This small molecule binds to this protein.
Small molecule (SMILES): O=C1c2cc(-c3ccc(O)cc3)cc(Cc3ccccc3)c2C[C@@H]1Cc1ccc(O)cc1

Sequence of chain 1.K:
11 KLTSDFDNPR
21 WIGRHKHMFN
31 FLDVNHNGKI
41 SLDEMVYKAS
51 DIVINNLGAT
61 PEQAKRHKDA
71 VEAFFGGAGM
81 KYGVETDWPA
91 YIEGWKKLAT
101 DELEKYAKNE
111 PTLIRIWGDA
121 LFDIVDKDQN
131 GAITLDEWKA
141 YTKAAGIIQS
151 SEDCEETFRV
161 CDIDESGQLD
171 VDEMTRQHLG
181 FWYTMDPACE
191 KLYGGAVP

Binding-site contacts:
Ligand atom C02 contacts residue TYR193 of chain 1.K at 3.7 Å (hydrophobic).
Ligand atom O01 contacts residue ILE114 of chain 1.K at 3.4 Å.
Ligand atom C28 contacts residue TYR91 of chain 1.K at 2.9 Å (hydrophobic).
Ligand atom C07 contacts residue HIS178 of chain 1.K at 3.3 Å.
Ligand atom O01 contacts residue HIS178 of chain 1.K at 2.8 Å.
Ligand atom C06 contacts residue PHE122 of chain 1.K at 3.6 Å (hydrophobic).
Ligand atom C27 contacts residue MET28 of chain 1.K at 3.5 Å (hydrophobic).
Ligand atom C03 contacts residue LEU121 of chain 1.K at 3.6 Å (hydrophobic).
Ligand atom C18 contacts residue ALA49 of chain 1.K at 3.6 Å (hydrophobic).
Ligand atom C27 contacts residue TRP95 of chain 1.K at 3.3 Å (hydrophobic).
Ligand atom C21 contacts residue MET28 of chain 1.K at 3.4 Å (hydrophobic).
Ligand atom C06 contacts residue HIS178 of chain 1.K at 3.4 Å.
Ligand atom C01 contacts residue TYR193 of chain 1.K at 3.5 Å (hydrophobic).
Ligand atom C12 contacts residue TYR141 of chain 1.K at 3.7 Å (hydrophobic).
Ligand atom C26 contacts residue HIS25 of chain 1.K at 3.4 Å.
Ligand atom C07 contacts residue GLY118 of chain 1.K at 3.5 Å.
Ligand atom C05 contacts residue HIS178 of chain 1.K at 3.7 Å.
Ligand atom C24 contacts residue MET28 of chain 1.K at 3.5 Å (hydrophobic).
Ligand atom C26 contacts residue MET28 of chain 1.K at 3.6 Å (hydrophobic).
Ligand atom O03 contacts residue TRP95 of chain 1.K at 2.7 Å (h-bond).
Ligand atom O03 contacts residue TYR91 of chain 1.K at 2.7 Å (h-bond).
Ligand atom C16 contacts residue LEU32 of chain 1.K at 3.6 Å (hydrophobic).
Ligand atom O03 contacts residue HIS25 of chain 1.K at 2.7 Å (h-bond).
Ligand atom C11 contacts residue TRP117 of chain 1.K at 3.5 Å (hydrophobic).
Ligand atom O01 contacts residue TRP182 of chain 1.K at 3.5 Å (h-bond).
Ligand atom C23 contacts residue TRP182 of chain 1.K at 3.6 Å (hydrophobic).
Ligand atom O01 contacts residue TYR193 of chain 1.K at 3.6 Å.
Ligand atom C27 contacts residue HIS25 of chain 1.K at 3.5 Å.
Ligand atom C08 contacts residue GLY118 of chain 1.K at 3.4 Å.
Ligand atom C08 contacts residue HIS178 of chain 1.K at 3.5 Å.
Ligand atom C28 contacts residue TRP95 of chain 1.K at 3.7 Å (hydrophobic).
Ligand atom O02 contacts residue MET174 of chain 1.K at 3.5 Å.
Ligand atom C27 contacts residue TYR91 of chain 1.K at 3.2 Å (hydrophobic).
Ligand atom C08 contacts residue ILE114 of chain 1.K at 3.5 Å (hydrophobic).
Ligand atom C13 contacts residue ILE147 of chain 1.K at 3.7 Å (hydrophobic).
Ligand atom O02 contacts residue GLY118 of chain 1.K at 3.6 Å.
Ligand atom C25 contacts residue TRP182 of chain 1.K at 3.5 Å (hydrophobic).
Ligand atom C26 contacts residue TRP95 of chain 1.K at 3.4 Å (hydrophobic).
Ligand atom C17 contacts residue LYS48 of chain 1.K at 3.6 Å.
Ligand atom C20 contacts residue TYR141 of chain 1.K at 3.3 Å (hydrophobic).